This small molecule binds to this protein.
Small molecule (SMILES): Nc1nc2cccc(-c3ccccc3)c2n1Cc1ccc(Cl)c(Cl)c1

Sequence of chain 1.D:
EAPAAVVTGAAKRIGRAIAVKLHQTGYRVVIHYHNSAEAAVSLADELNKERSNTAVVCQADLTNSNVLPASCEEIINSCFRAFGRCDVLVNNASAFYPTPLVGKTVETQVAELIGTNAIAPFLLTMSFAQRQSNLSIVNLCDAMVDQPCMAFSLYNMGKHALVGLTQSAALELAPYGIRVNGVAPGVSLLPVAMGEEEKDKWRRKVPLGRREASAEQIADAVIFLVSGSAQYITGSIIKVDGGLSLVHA

Binding-site contacts:
Ligand atom CLAC contacts residue TRP221 of chain 1.D at 3.3 Å.
Ligand atom CAW contacts residue ASP161 of chain 1.D at 3.9 Å.
Ligand atom CAL contacts residue CYS168 of chain 1.D at 3.4 Å (hydrophobic).
Ligand atom CAL contacts residue PHE97 of chain 1.D at 3.4 Å (hydrophobic).
Ligand atom CAO contacts residue GLY205 of chain 1.D at 3.2 Å.
Ligand atom CAD contacts residue TRP221 of chain 1.D at 3.9 Å (hydrophobic).
Ligand atom CAK contacts residue MET163 of chain 1.D at 3.9 Å (hydrophobic).
Ligand atom CAV contacts residue CYS168 of chain 1.D at 3.6 Å (hydrophobic).
Ligand atom NAP contacts residue ASP161 of chain 1.D at 2.8 Å (salt-bridge).
Ligand atom CLAC contacts residue VAL206 of chain 1.D at 3.3 Å.
Ligand atom CAS contacts residue TRP221 of chain 1.D at 3.7 Å (hydrophobic).
Ligand atom CAR contacts residue TRP221 of chain 1.D at 3.8 Å (hydrophobic).
Ligand atom NAA contacts residue PRO204 of chain 1.D at 3.9 Å.
Ligand atom CAV contacts residue PHE97 of chain 1.D at 3.9 Å (hydrophobic).
Ligand atom CLAB contacts residue HIS267 of chain 1.A at 3.4 Å.
Ligand atom CAG contacts residue PHE97 of chain 1.D at 3.4 Å (hydrophobic).
Ligand atom NAA contacts residue MET163 of chain 1.D at 3.5 Å.
Ligand atom NAA contacts residue NAP1 of chain 1.L at 3.4 Å.
Ligand atom NAY contacts residue GLY205 of chain 1.D at 3.8 Å.
Ligand atom CAU contacts residue GLY205 of chain 1.D at 3.6 Å.
Ligand atom CAG contacts residue CYS168 of chain 1.D at 3.7 Å (hydrophobic).
Ligand atom CAN contacts residue VAL206 of chain 1.D at 3.2 Å (hydrophobic).
Ligand atom CAN contacts residue LEU263 of chain 1.D at 3.8 Å (hydrophobic).
Ligand atom CLAC contacts residue LEU263 of chain 1.D at 3.7 Å.
Ligand atom NAA contacts residue ASP161 of chain 1.D at 2.6 Å (salt-bridge).
Ligand atom CAJ contacts residue CYS168 of chain 1.D at 3.9 Å (hydrophobic).
Ligand atom CAM contacts residue PHE97 of chain 1.D at 3.9 Å (hydrophobic).
Ligand atom CAH contacts residue CYS168 of chain 1.D at 3.8 Å (hydrophobic).
Ligand atom CAG contacts residue PHE171 of chain 1.D at 3.6 Å (hydrophobic).
Ligand atom CAS contacts residue VAL206 of chain 1.D at 3.6 Å (hydrophobic).
Ligand atom NAA contacts residue GLY205 of chain 1.D at 2.7 Å (h-bond).
Ligand atom CLAB contacts residue TRP221 of chain 1.D at 3.6 Å.
Ligand atom CAQ contacts residue GLY205 of chain 1.D at 3.9 Å.
Ligand atom CAR contacts residue LEU263 of chain 1.D at 3.8 Å (hydrophobic).
Ligand atom CLAB contacts residue LYS224 of chain 1.D at 3.7 Å.
Ligand atom CLAB contacts residue ALA268 of chain 1.A at 3.5 Å.
Ligand atom CAU contacts residue ASP161 of chain 1.D at 3.4 Å.
Ligand atom CAM contacts residue TYR174 of chain 1.D at 3.7 Å (hydrophobic).
Ligand atom CAS contacts residue LEU263 of chain 1.D at 3.5 Å (hydrophobic).
Ligand atom CAE contacts residue TRP221 of chain 1.D at 3.5 Å (hydrophobic).

Sequence of chain 1.A:
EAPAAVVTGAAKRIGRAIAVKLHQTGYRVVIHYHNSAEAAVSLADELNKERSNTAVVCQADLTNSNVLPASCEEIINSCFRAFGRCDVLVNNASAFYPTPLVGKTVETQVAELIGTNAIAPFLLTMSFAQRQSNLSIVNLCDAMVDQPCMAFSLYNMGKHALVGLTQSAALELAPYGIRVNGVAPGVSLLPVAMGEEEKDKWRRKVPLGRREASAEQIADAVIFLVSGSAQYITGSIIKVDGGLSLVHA